Binding-site contacts:
Ligand atom C4 contacts residue GLY120 of chain 1.A at 4.1 Å.
Ligand atom O1 contacts residue GLU201 of chain 1.A at 4.5 Å.
Ligand atom O2 contacts residue HIS446 of chain 1.A at 3.5 Å (h-bond).
Ligand atom C4 contacts residue TYR123 of chain 1.A at 4.2 Å (hydrophobic).
Ligand atom C4 contacts residue PHE337 of chain 1.A at 4.0 Å (hydrophobic).
Ligand atom C3 contacts residue SER202 of chain 1.A at 4.0 Å.
Ligand atom P1 contacts residue GLY121 of chain 1.A at 3.9 Å.
Ligand atom C2 contacts residue GLY120 of chain 1.A at 3.8 Å.
Ligand atom P1 contacts residue ALA203 of chain 1.A at 3.4 Å.
Ligand atom C4 contacts residue PHE296 of chain 1.A at 4.3 Å (hydrophobic).
Ligand atom P1 contacts residue GLY120 of chain 1.A at 4.2 Å.
Ligand atom O1 contacts residue GLY121 of chain 1.A at 2.8 Å (h-bond).
Ligand atom C1 contacts residue SER202 of chain 1.A at 2.4 Å.
Ligand atom C3 contacts residue HIS446 of chain 1.A at 3.8 Å.
Ligand atom O2 contacts residue PHE337 of chain 1.A at 4.1 Å.
Ligand atom C4 contacts residue GLY121 of chain 1.A at 3.8 Å.
Ligand atom C2 contacts residue SER202 of chain 1.A at 3.5 Å.
Ligand atom P1 contacts residue SER202 of chain 1.A at 1.3 Å.
Ligand atom P1 contacts residue HIS446 of chain 1.A at 3.7 Å.
Ligand atom C1 contacts residue PHE296 of chain 1.A at 4.2 Å (hydrophobic).
Ligand atom C1 contacts residue PHE294 of chain 1.A at 3.6 Å (hydrophobic).
Ligand atom C2 contacts residue HIS446 of chain 1.A at 4.3 Å.
Ligand atom O2 contacts residue GLY121 of chain 1.A at 4.0 Å.
Ligand atom C2 contacts residue GLY121 of chain 1.A at 3.6 Å.
Ligand atom O2 contacts residue SER202 of chain 1.A at 2.4 Å (h-bond).
Ligand atom O1 contacts residue ALA203 of chain 1.A at 2.8 Å (h-bond).
Ligand atom O1 contacts residue GLY120 of chain 1.A at 2.9 Å (h-bond).
Ligand atom C1 contacts residue TRP235 of chain 1.A at 3.5 Å (hydrophobic).
Ligand atom O1 contacts residue SER202 of chain 1.A at 2.4 Å (h-bond).
Ligand atom C1 contacts residue GLY121 of chain 1.A at 4.3 Å.
Ligand atom O1 contacts residue GLY119 of chain 1.A at 3.9 Å.
Ligand atom C1 contacts residue ALA203 of chain 1.A at 3.8 Å (hydrophobic).

A small-molecule ligand and the protein it binds are described below.
Small molecule (SMILES): CC(C)OP(C)(=O)O

Sequence of chain 1.A:
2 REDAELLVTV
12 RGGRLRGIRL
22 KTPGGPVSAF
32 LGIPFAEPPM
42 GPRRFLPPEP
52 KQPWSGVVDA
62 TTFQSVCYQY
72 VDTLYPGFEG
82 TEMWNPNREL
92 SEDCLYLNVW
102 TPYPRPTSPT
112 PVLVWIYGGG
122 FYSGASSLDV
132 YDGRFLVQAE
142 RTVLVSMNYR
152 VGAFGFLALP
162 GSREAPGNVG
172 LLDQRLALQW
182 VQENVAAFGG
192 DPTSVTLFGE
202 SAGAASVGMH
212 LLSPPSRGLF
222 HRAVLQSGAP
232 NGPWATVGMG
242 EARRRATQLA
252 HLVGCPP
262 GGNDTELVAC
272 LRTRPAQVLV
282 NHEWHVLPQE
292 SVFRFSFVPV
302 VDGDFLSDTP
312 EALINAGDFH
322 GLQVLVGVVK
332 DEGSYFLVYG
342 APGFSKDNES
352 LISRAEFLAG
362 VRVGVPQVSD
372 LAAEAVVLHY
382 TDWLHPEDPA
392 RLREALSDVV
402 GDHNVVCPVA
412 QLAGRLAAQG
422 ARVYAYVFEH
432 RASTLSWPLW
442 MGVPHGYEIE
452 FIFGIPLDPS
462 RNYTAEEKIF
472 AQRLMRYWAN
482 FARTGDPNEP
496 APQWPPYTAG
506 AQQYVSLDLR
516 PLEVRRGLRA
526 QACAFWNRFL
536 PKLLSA